The small molecule below binds the protein below.
Small molecule (SMILES): Cc1cn([C@H]2C[C@H](O[P](=O)(O)OC[C@H]3O[C@@H](n4cc(C)c(=O)[nH]c4=O)C[C@@H]3O[P](=O)(O)OC[C@H]3O[C@@H](n4cnc5c(N)ncnc54)C[C@@H]3O[P](=O)(O)OC[C@H]3O[C@@H](n4cnc5c(N)ncnc54)C[C@@H]3O[P](=O)(O)OC[C@H]3O[C@@H](n4cnc5c(=O)nc(N)[nH]c54)C[C@@H]3O)[C@@H](CO[P](=O)(O)O[C@H]3C[C@H](n4cnc5c(N)ncnc54)O[C@@H]3CO[P](=O)(O)O[C@H]3C[C@H](n4cnc5c(N)ncnc54)O[C@@H]3CO[P](=O)(O)O[C@H]3C[C@H](n4cnc5c(=O)nc(N)[nH]c54)O[C@@H]3COP(=O)=O)O2)c(=O)[nH]c1=O

Sequence of chain 1.C:
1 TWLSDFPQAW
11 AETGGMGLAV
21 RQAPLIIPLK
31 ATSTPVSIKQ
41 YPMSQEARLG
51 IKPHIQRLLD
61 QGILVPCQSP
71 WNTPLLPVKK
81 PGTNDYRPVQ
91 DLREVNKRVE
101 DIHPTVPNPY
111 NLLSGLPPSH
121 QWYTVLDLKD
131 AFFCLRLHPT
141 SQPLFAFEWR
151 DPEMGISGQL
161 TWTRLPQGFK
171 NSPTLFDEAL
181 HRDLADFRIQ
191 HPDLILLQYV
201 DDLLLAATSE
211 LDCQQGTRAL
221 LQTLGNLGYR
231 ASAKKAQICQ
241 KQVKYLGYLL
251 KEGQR

Binding-site contacts:
Ligand atom O2 contacts residue DA5 of chain 1.A at 3.3 Å.
Ligand atom N6 contacts residue DT7 of chain 1.A at 3.1 Å (h-bond).
Ligand atom C6 contacts residue DC8 of chain 1.A at 3.4 Å.
Ligand atom N6 contacts residue DA5 of chain 1.A at 3.1 Å (h-bond).
Ligand atom C2 contacts residue DA4 of chain 1.A at 3.3 Å.
Ligand atom C6 contacts residue DC8 of chain 2.A at 3.4 Å.
Ligand atom N2 contacts residue ASP91 of chain 1.C at 3.0 Å (salt-bridge).
Ligand atom N3 contacts residue DA4 of chain 1.A at 3.3 Å (h-bond).
Ligand atom P contacts residue DC8 of chain 2.A at 1.6 Å.
Ligand atom N6 contacts residue DT3 of chain 1.A at 3.1 Å (h-bond).
Ligand atom N1 contacts residue DC1 of chain 1.A at 2.9 Å (h-bond).
Ligand atom N1 contacts residue DT7 of chain 1.A at 3.2 Å (h-bond).
Ligand atom O6 contacts residue DC8 of chain 2.A at 3.1 Å (h-bond).
Ligand atom N1 contacts residue DA4 of chain 1.A at 3.4 Å (h-bond).
Ligand atom OP2 contacts residue DC8 of chain 2.A at 2.5 Å (h-bond).
Ligand atom OP1 contacts residue DC8 of chain 2.A at 2.5 Å (h-bond).
Ligand atom C2 contacts residue DT7 of chain 1.A at 3.2 Å.
Ligand atom N2 contacts residue DC1 of chain 1.A at 3.0 Å (h-bond).
Ligand atom N3 contacts residue DA5 of chain 1.A at 2.7 Å (h-bond).
Ligand atom N2 contacts residue LEU76 of chain 1.C at 3.3 Å.
Ligand atom N1 contacts residue DT3 of chain 1.A at 2.8 Å (h-bond).
Ligand atom O6 contacts residue DC1 of chain 1.A at 2.8 Å (h-bond).
Ligand atom N6 contacts residue DT2 of chain 1.A at 3.0 Å (h-bond).
Ligand atom O6 contacts residue DC8 of chain 1.A at 3.1 Å (h-bond).
Ligand atom N2 contacts residue ARG93 of chain 1.C at 3.1 Å (salt-bridge).
Ligand atom N1 contacts residue DT6 of chain 1.A at 3.2 Å (h-bond).
Ligand atom N2 contacts residue DC8 of chain 1.A at 2.7 Å (h-bond).
Ligand atom C5' contacts residue DC8 of chain 2.A at 2.9 Å.
Ligand atom N2 contacts residue DT2 of chain 1.A at 3.4 Å (h-bond).
Ligand atom N1 contacts residue LEU76 of chain 1.C at 3.0 Å.
Ligand atom O5' contacts residue DC8 of chain 2.A at 2.5 Å (h-bond).
Ligand atom C2 contacts residue DT3 of chain 1.A at 3.2 Å.
Ligand atom N3 contacts residue ASP91 of chain 1.C at 3.4 Å.
Ligand atom N1 contacts residue DC8 of chain 1.A at 2.9 Å (h-bond).
Ligand atom O4 contacts residue DA5 of chain 1.A at 2.9 Å (h-bond).
Ligand atom C2 contacts residue DC8 of chain 1.A at 3.4 Å.
Ligand atom N1 contacts residue DT2 of chain 1.A at 2.7 Å (h-bond).
Ligand atom O3' contacts residue LEU92 of chain 1.C at 3.0 Å (h-bond).
Ligand atom C2 contacts residue LEU76 of chain 1.C at 3.0 Å (hydrophobic).
Ligand atom O3' contacts residue GLY168 of chain 1.C at 2.9 Å (h-bond).